Binding-site contacts:
Ligand atom O7 contacts residue LEU8 of chain 1.A at 3.0 Å.
Ligand atom C2 contacts residue LEU8 of chain 1.A at 3.8 Å (hydrophobic).
Ligand atom C7 contacts residue ASN99 of chain 1.A at 4.0 Å.
Ligand atom O3 contacts residue ASN99 of chain 1.A at 4.3 Å.
Ligand atom C7 contacts residue LEU8 of chain 1.A at 3.8 Å (hydrophobic).
Ligand atom C1 contacts residue LEU8 of chain 1.A at 3.3 Å (hydrophobic).
Ligand atom C4 contacts residue ASN99 of chain 1.A at 3.5 Å.
Ligand atom O5 contacts residue ASN99 of chain 1.A at 2.4 Å (h-bond).
Ligand atom O4 contacts residue ASN99 of chain 1.A at 4.4 Å.
Ligand atom C1 contacts residue ASN99 of chain 1.A at 1.4 Å.
Ligand atom O5 contacts residue LEU8 of chain 1.A at 3.9 Å.
Ligand atom N2 contacts residue LEU8 of chain 1.A at 4.0 Å.
Ligand atom N2 contacts residue ASN99 of chain 1.A at 2.8 Å (h-bond).
Ligand atom C2 contacts residue ASN99 of chain 1.A at 2.4 Å.
Ligand atom O7 contacts residue ASN99 of chain 1.A at 4.3 Å.
Ligand atom O7 contacts residue ASN87 of chain 1.A at 4.3 Å.
Ligand atom C6 contacts residue ASN99 of chain 1.A at 4.2 Å.
Ligand atom C5 contacts residue ASN99 of chain 1.A at 2.9 Å.
Ligand atom C3 contacts residue ASN99 of chain 1.A at 3.0 Å.

Sequence of chain 1.A:
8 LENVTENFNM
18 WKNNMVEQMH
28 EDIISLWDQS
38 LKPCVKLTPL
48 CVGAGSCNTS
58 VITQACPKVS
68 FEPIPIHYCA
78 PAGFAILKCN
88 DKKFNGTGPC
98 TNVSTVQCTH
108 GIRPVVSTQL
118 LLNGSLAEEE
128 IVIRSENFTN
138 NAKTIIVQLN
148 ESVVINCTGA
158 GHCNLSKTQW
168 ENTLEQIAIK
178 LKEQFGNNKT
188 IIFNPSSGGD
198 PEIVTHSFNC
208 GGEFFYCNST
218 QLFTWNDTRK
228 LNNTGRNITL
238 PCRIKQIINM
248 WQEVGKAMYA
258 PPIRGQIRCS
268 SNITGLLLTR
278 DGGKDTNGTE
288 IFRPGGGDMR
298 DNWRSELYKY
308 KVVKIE

A small-molecule ligand and the protein it binds are described below.
Small molecule (SMILES): CC(=O)N[C@@H]1[C@@H](O)[C@H](O)[C@@H](CO)O[C@H]1O